Sequence of chain 1.B:
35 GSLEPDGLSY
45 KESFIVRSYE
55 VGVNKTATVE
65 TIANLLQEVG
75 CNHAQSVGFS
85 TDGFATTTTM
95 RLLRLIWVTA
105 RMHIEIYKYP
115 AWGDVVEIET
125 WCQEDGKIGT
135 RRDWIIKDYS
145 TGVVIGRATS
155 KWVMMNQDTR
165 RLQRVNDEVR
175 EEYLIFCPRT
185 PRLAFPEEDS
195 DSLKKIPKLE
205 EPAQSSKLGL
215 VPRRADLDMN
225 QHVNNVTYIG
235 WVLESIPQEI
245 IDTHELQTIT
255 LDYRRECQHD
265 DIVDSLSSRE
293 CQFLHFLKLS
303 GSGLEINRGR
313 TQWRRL

Binding-site contacts:
Ligand atom C19 contacts residue PHE180 of chain 1.B at 3.7 Å (hydrophobic).
Ligand atom C23 contacts residue ALA89 of chain 1.B at 3.8 Å (hydrophobic).
Ligand atom O9 contacts residue TRP156 of chain 1.B at 3.5 Å (h-bond).
Ligand atom C20 contacts residue ARG136 of chain 1.B at 3.7 Å.
Ligand atom C23 contacts residue CYS126 of chain 1.B at 3.8 Å (hydrophobic).
Ligand atom C19 contacts residue HIS77 of chain 1.B at 3.5 Å.
Ligand atom C15 contacts residue PHE83 of chain 1.B at 3.7 Å (hydrophobic).
Ligand atom C20 contacts residue VAL81 of chain 1.B at 3.8 Å (hydrophobic).
Ligand atom C18 contacts residue CYS126 of chain 1.B at 3.6 Å (hydrophobic).
Ligand atom F17 contacts residue TYR177 of chain 1.B at 3.6 Å.
Ligand atom N8 contacts residue ARG136 of chain 1.B at 2.9 Å (salt-bridge).
Ligand atom C21 contacts residue PHE83 of chain 1.B at 3.8 Å (hydrophobic).
Ligand atom O9 contacts residue ARG136 of chain 1.B at 3.2 Å (salt-bridge).
Ligand atom C16 contacts residue CYS126 of chain 1.B at 3.7 Å (hydrophobic).
Ligand atom C11 contacts residue THR134 of chain 1.B at 3.1 Å.
Ligand atom F22 contacts residue ALA78 of chain 1.B at 3.2 Å.
Ligand atom C1 contacts residue TRP156 of chain 1.B at 3.8 Å (hydrophobic).
Ligand atom C21 contacts residue ARG136 of chain 1.B at 3.5 Å.
Ligand atom C12 contacts residue THR134 of chain 1.B at 3.5 Å.
Ligand atom C4 contacts residue TRP156 of chain 1.B at 3.8 Å (hydrophobic).
Ligand atom N8 contacts residue TRP156 of chain 1.B at 3.4 Å.
Ligand atom C7 contacts residue TRP156 of chain 1.B at 3.4 Å (hydrophobic).
Ligand atom O24 contacts residue ALA89 of chain 1.B at 3.6 Å.
Ligand atom C6 contacts residue TRP156 of chain 1.B at 3.2 Å (hydrophobic).
Ligand atom C23 contacts residue ARG136 of chain 1.B at 3.6 Å.
Ligand atom S5 contacts residue TRP156 of chain 1.B at 3.4 Å.
Ligand atom S5 contacts residue GLY87 of chain 1.B at 3.2 Å (h-bond).
Ligand atom C14 contacts residue PHE83 of chain 1.B at 3.7 Å (hydrophobic).
Ligand atom F22 contacts residue ARG136 of chain 1.B at 3.3 Å.
Ligand atom C1 contacts residue ARG136 of chain 1.B at 3.7 Å.
Ligand atom F22 contacts residue PHE83 of chain 1.B at 3.8 Å.
Ligand atom C18 contacts residue CYS181 of chain 1.B at 3.8 Å (hydrophobic).
Ligand atom O9 contacts residue CYS126 of chain 1.B at 3.7 Å.
Ligand atom C2 contacts residue TRP156 of chain 1.B at 3.5 Å (hydrophobic).
Ligand atom C25 contacts residue TRP156 of chain 1.B at 3.6 Å (hydrophobic).
Ligand atom C3 contacts residue TRP156 of chain 1.B at 3.8 Å (hydrophobic).
Ligand atom C12 contacts residue TRP101 of chain 1.B at 3.6 Å (hydrophobic).
Ligand atom C4 contacts residue GLY87 of chain 1.B at 3.3 Å.
Ligand atom C20 contacts residue HIS77 of chain 1.B at 3.4 Å.
Ligand atom O24 contacts residue ARG136 of chain 1.B at 2.8 Å (salt-bridge).

The protein below binds the small molecule below.
Small molecule (SMILES): Cc1ccsc1C1=NO[C@@]2(CCN(Cc3c(F)cccc3F)C2=O)C1